Binding-site contacts:
Ligand atom NAA contacts residue SER345 of chain 1.A at 3.8 Å.
Ligand atom CAB contacts residue ARG347 of chain 1.A at 3.6 Å.
Ligand atom C6 contacts residue ARG277 of chain 1.A at 4.3 Å.
Ligand atom NAA contacts residue ARG277 of chain 1.A at 3.8 Å.
Ligand atom CAC contacts residue ARG347 of chain 1.A at 3.5 Å.
Ligand atom CAB contacts residue ARG277 of chain 1.A at 4.0 Å.
Ligand atom C4 contacts residue ARG277 of chain 1.A at 3.7 Å.
Ligand atom N1 contacts residue SER345 of chain 1.A at 3.9 Å.
Ligand atom CAE contacts residue ARG277 of chain 1.A at 3.7 Å.
Ligand atom N3 contacts residue ARG347 of chain 1.A at 4.0 Å.
Ligand atom CAF contacts residue ARG277 of chain 1.A at 3.6 Å.
Ligand atom N3 contacts residue ILE348 of chain 1.A at 4.5 Å.
Ligand atom C2 contacts residue GLY344 of chain 1.A at 3.8 Å.
Ligand atom C5 contacts residue GLY344 of chain 1.A at 3.6 Å.
Ligand atom N3 contacts residue ARG277 of chain 1.A at 3.9 Å.
Ligand atom CAF contacts residue GLY344 of chain 1.A at 4.3 Å.
Ligand atom C6 contacts residue GLY344 of chain 1.A at 3.1 Å.
Ligand atom CAE contacts residue ARG347 of chain 1.A at 3.6 Å.
Ligand atom C5 contacts residue ARG277 of chain 1.A at 3.8 Å.
Ligand atom C4 contacts residue SER280 of chain 1.A at 3.8 Å.
Ligand atom C2 contacts residue LYS276 of chain 1.A at 4.2 Å.
Ligand atom C2 contacts residue ARG347 of chain 1.A at 4.5 Å.
Ligand atom N1 contacts residue LYS276 of chain 1.A at 3.9 Å.
Ligand atom NAA contacts residue GLY344 of chain 1.A at 3.4 Å.
Ligand atom C5 contacts residue ARG347 of chain 1.A at 4.1 Å.
Ligand atom C2 contacts residue SER280 of chain 1.A at 3.5 Å.
Ligand atom N3 contacts residue LYS276 of chain 1.A at 4.3 Å.
Ligand atom C6 contacts residue SER345 of chain 1.A at 4.2 Å.
Ligand atom C2 contacts residue ILE348 of chain 1.A at 3.7 Å (hydrophobic).
Ligand atom CAC contacts residue ARG277 of chain 1.A at 4.0 Å.
Ligand atom N1 contacts residue ILE348 of chain 1.A at 4.4 Å.
Ligand atom CAF contacts residue ARG347 of chain 1.A at 3.4 Å.
Ligand atom CAE contacts residue SER280 of chain 1.A at 3.9 Å.
Ligand atom C4 contacts residue GLY344 of chain 1.A at 4.1 Å.
Ligand atom C4 contacts residue ARG347 of chain 1.A at 3.9 Å.
Ligand atom N3 contacts residue SER280 of chain 1.A at 2.8 Å (h-bond).
Ligand atom N3 contacts residue GLY344 of chain 1.A at 4.2 Å.
Ligand atom N1 contacts residue GLY344 of chain 1.A at 3.4 Å (h-bond).

Sequence of chain 1.A:
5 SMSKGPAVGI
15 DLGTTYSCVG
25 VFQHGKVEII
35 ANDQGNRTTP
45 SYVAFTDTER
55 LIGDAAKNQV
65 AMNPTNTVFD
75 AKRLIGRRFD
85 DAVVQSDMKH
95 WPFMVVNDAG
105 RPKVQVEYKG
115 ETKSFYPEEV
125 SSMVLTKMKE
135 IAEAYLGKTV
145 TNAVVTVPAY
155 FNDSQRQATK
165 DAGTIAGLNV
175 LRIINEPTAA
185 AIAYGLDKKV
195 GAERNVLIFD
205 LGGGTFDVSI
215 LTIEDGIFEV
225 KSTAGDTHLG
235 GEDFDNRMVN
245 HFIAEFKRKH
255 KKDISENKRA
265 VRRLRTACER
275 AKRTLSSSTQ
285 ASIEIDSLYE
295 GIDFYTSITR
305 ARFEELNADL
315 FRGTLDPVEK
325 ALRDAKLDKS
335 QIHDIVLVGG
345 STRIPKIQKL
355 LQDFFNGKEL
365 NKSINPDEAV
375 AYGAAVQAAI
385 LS

A protein and the small-molecule ligand that binds it are described below.
Small molecule (SMILES): Nc1ncnc2ccccc12